Sequence of chain 1.C:
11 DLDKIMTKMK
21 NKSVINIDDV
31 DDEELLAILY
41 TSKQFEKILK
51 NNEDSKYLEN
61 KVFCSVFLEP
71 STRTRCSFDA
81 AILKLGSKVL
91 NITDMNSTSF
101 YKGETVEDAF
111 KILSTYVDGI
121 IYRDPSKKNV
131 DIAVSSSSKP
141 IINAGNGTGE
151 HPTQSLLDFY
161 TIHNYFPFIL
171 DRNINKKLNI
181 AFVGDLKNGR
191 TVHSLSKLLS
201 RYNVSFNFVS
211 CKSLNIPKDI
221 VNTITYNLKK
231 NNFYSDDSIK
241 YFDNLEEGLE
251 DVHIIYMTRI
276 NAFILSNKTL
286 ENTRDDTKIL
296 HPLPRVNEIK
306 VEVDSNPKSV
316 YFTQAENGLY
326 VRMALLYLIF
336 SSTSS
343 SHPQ

This protein binds this small molecule.
Small molecule (SMILES): CC(C)(C)OC(=O)Nc1sc(-c2ccccc2)cc1C(=O)NCCO

Sequence of chain 1.B:
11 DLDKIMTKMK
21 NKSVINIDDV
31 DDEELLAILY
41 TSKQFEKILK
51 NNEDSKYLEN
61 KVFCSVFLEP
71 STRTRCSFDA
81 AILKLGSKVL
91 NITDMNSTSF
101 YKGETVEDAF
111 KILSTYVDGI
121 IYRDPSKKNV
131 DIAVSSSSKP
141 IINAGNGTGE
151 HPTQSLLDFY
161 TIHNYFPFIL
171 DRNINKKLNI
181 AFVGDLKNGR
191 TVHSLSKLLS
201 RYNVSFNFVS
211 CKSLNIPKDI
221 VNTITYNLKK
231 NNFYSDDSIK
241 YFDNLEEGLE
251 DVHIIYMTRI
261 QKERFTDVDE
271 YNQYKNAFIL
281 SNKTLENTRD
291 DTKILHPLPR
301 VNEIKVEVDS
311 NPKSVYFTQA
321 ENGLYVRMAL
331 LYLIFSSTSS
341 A

Binding-site contacts:
Ligand atom C8 contacts residue GLN261 of chain 1.B at 3.7 Å.
Ligand atom O14 contacts residue ARG123 of chain 1.B at 3.9 Å.
Ligand atom N21 contacts residue ARG73 of chain 1.B at 3.2 Å (salt-bridge).
Ligand atom C17 contacts residue PRO297 of chain 1.B at 3.7 Å (hydrophobic).
Ligand atom O25 contacts residue LYS102 of chain 1.C at 3.0 Å.
Ligand atom C19 contacts residue HIS151 of chain 1.B at 3.7 Å.
Ligand atom C9 contacts residue GLU263 of chain 1.B at 3.7 Å.
Ligand atom C6 contacts residue ARG259 of chain 1.B at 3.4 Å.
Ligand atom O15 contacts residue THR74 of chain 1.B at 2.5 Å (h-bond).
Ligand atom C18 contacts residue LEU298 of chain 1.B at 3.8 Å (hydrophobic).
Ligand atom O25 contacts residue PHE100 of chain 1.C at 3.3 Å (h-bond).
Ligand atom C19 contacts residue GLN154 of chain 1.B at 3.2 Å.
Ligand atom O25 contacts residue THR72 of chain 1.B at 3.8 Å.
Ligand atom C18 contacts residue ARG259 of chain 1.B at 3.5 Å.
Ligand atom O22 contacts residue THR74 of chain 1.B at 3.2 Å (h-bond).
Ligand atom C24 contacts residue THR72 of chain 1.B at 3.8 Å.
Ligand atom O22 contacts residue ARG73 of chain 1.B at 3.4 Å (salt-bridge).
Ligand atom C20 contacts residue SER71 of chain 1.B at 3.8 Å.
Ligand atom N21 contacts residue THR72 of chain 1.B at 3.8 Å.
Ligand atom C10 contacts residue GLN261 of chain 1.B at 3.8 Å.
Ligand atom C10 contacts residue GLU263 of chain 1.B at 3.5 Å.
Ligand atom C5 contacts residue ARG259 of chain 1.B at 3.2 Å.
Ligand atom C12 contacts residue ARG259 of chain 1.B at 3.3 Å.
Ligand atom N7 contacts residue THR74 of chain 1.B at 3.7 Å.
Ligand atom O22 contacts residue SER71 of chain 1.B at 3.3 Å (h-bond).
Ligand atom C20 contacts residue ARG73 of chain 1.B at 3.7 Å.
Ligand atom C9 contacts residue GLN261 of chain 1.B at 3.5 Å.
Ligand atom N7 contacts residue ARG123 of chain 1.B at 3.3 Å (salt-bridge).
Ligand atom C13 contacts residue THR74 of chain 1.B at 3.1 Å.
Ligand atom C2 contacts residue ARG123 of chain 1.B at 3.8 Å.
Ligand atom C10 contacts residue LYS102 of chain 1.C at 3.8 Å.
Ligand atom C4 contacts residue ARG259 of chain 1.B at 3.4 Å.
Ligand atom C23 contacts residue THR72 of chain 1.B at 3.7 Å.
Ligand atom C16 contacts residue GLN154 of chain 1.B at 3.5 Å.
Ligand atom C2 contacts residue SER71 of chain 1.B at 3.4 Å.
Ligand atom C17 contacts residue GLN154 of chain 1.B at 2.7 Å.
Ligand atom C11 contacts residue LYS102 of chain 1.C at 3.5 Å.
Ligand atom C12 contacts residue LYS102 of chain 1.C at 3.6 Å.
Ligand atom N7 contacts residue SER71 of chain 1.B at 3.2 Å (h-bond).
Ligand atom C11 contacts residue ARG259 of chain 1.B at 3.5 Å.